A small-molecule ligand and the protein it binds are described below.
Small molecule (SMILES): CC(=O)N[C@H]1[C@@H](O[P](=O)(O)O[P](=O)(O)OC[C@H]2O[C@@H](n3ccc(=O)[nH]c3=O)[C@H](O)[C@@H]2O)O[C@H](CO)[C@@H](O)[C@@H]1O

Sequence of chain 1.E:
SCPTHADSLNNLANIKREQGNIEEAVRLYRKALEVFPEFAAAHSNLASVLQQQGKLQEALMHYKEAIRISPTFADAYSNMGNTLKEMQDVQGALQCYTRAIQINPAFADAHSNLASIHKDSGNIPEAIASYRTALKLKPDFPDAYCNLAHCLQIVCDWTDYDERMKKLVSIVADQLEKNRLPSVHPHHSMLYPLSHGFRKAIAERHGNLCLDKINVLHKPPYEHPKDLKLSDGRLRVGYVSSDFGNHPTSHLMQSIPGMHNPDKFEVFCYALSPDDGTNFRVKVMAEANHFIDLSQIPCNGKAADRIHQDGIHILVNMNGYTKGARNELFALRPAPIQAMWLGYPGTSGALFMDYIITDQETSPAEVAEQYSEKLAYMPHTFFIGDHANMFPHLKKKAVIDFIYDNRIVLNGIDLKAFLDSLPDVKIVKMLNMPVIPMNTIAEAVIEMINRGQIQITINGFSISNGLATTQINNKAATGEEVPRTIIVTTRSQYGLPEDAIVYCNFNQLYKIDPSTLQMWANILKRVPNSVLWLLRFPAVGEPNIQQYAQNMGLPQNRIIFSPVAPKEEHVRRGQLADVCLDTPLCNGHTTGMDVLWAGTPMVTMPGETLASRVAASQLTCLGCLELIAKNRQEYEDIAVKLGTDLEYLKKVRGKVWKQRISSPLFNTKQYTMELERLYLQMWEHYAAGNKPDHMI

Binding-site contacts:
Ligand atom C2 contacts residue ALA588 of chain 1.E at 3.6 Å (hydrophobic).
Ligand atom O2' contacts residue ASP617 of chain 1.E at 2.5 Å (salt-bridge).
Ligand atom O5' contacts residue THR613 of chain 1.E at 3.6 Å (h-bond).
Ligand atom O2B contacts residue THR614 of chain 1.E at 3.0 Å (h-bond).
Ligand atom O2B contacts residue THR613 of chain 1.E at 2.5 Å (h-bond).
Ligand atom O2 contacts residue ALA588 of chain 1.E at 3.4 Å (h-bond).
Ligand atom N3 contacts residue ALA588 of chain 1.E at 2.9 Å (h-bond).
Ligand atom O1' contacts residue THR613 of chain 1.E at 3.5 Å (h-bond).
Ligand atom C5' contacts residue THR613 of chain 1.E at 3.2 Å.
Ligand atom O1' contacts residue HIS612 of chain 1.E at 3.3 Å.
Ligand atom O3B contacts residue LYS590 of chain 1.E at 2.7 Å (salt-bridge).
Ligand atom C3' contacts residue HIS612 of chain 1.E at 3.3 Å.
Ligand atom O2A contacts residue GLN531 of chain 1.E at 3.2 Å (h-bond).
Ligand atom O3' contacts residue PRO348 of chain 1.E at 3.2 Å.
Ligand atom C8' contacts residue TYR533 of chain 1.E at 3.1 Å (hydrophobic).
Ligand atom C4 contacts residue HIS593 of chain 1.E at 3.4 Å.
Ligand atom O3B contacts residue THR613 of chain 1.E at 3.6 Å.
Ligand atom C2B contacts residue ASP617 of chain 1.E at 3.3 Å.
Ligand atom N3 contacts residue HIS593 of chain 1.E at 3.3 Å.
Ligand atom O3B contacts residue PRO251 of chain 1.E at 3.5 Å.
Ligand atom O2' contacts residue LYS590 of chain 1.E at 2.8 Å (salt-bridge).
Ligand atom C6' contacts residue THR613 of chain 1.E at 3.4 Å.
Ligand atom C3B contacts residue LYS590 of chain 1.E at 3.5 Å.
Ligand atom C5 contacts residue HIS593 of chain 1.E at 3.5 Å.
Ligand atom C8' contacts residue CYS609 of chain 1.E at 3.4 Å (hydrophobic).
Ligand atom O3' contacts residue HIS612 of chain 1.E at 3.4 Å (h-bond).
Ligand atom O2B contacts residue HIS612 of chain 1.E at 3.0 Å (h-bond).
Ligand atom O1B contacts residue LYS534 of chain 1.E at 3.0 Å (salt-bridge).
Ligand atom N2' contacts residue HIS612 of chain 1.E at 3.0 Å (h-bond).
Ligand atom C6' contacts residue PRO251 of chain 1.E at 3.5 Å (hydrophobic).
Ligand atom O2' contacts residue HIS593 of chain 1.E at 3.3 Å.
Ligand atom C7' contacts residue TYR533 of chain 1.E at 3.6 Å (hydrophobic).
Ligand atom C6 contacts residue HIS593 of chain 1.E at 3.5 Å.
Ligand atom O7' contacts residue TYR533 of chain 1.E at 3.3 Å (h-bond).
Ligand atom O4 contacts residue LEU558 of chain 1.E at 3.3 Å.
Ligand atom O6' contacts residue THR252 of chain 1.E at 3.1 Å (h-bond).
Ligand atom O4 contacts residue ALA588 of chain 1.E at 3.2 Å (h-bond).
Ligand atom O4 contacts residue ARG596 of chain 1.E at 3.0 Å (salt-bridge).
Ligand atom O4' contacts residue LEU345 of chain 1.E at 2.7 Å (h-bond).
Ligand atom N1 contacts residue HIS593 of chain 1.E at 3.5 Å.